Binding-site contacts:
Ligand atom O7 contacts residue ASN1095 of chain 1.C at 3.9 Å.
Ligand atom C8 contacts residue ASN1095 of chain 1.C at 3.4 Å.
Ligand atom C4 contacts residue HIS1098 of chain 1.C at 4.5 Å.
Ligand atom C7 contacts residue ASN1095 of chain 1.C at 3.6 Å.
Ligand atom C1 contacts residue HIS1098 of chain 1.C at 4.2 Å.
Ligand atom C1 contacts residue ASN1095 of chain 1.C at 1.4 Å.
Ligand atom O5 contacts residue ASN1095 of chain 1.C at 2.3 Å (h-bond).
Ligand atom C8 contacts residue THR1097 of chain 1.C at 3.9 Å.
Ligand atom C8 contacts residue HIS1098 of chain 1.C at 4.1 Å.
Ligand atom C2 contacts residue ASN1095 of chain 1.C at 2.5 Å.
Ligand atom N2 contacts residue ASN1095 of chain 1.C at 3.0 Å (h-bond).
Ligand atom O5 contacts residue HIS1098 of chain 1.C at 4.5 Å.
Ligand atom C3 contacts residue ASN1095 of chain 1.C at 3.8 Å.
Ligand atom C8 contacts residue GLY1096 of chain 1.C at 4.3 Å.
Ligand atom O7 contacts residue HIS1098 of chain 1.C at 4.3 Å.
Ligand atom C6 contacts residue PHE1100 of chain 1.C at 4.1 Å (hydrophobic).
Ligand atom C4 contacts residue ASN1095 of chain 1.C at 4.2 Å.
Ligand atom C2 contacts residue THR1097 of chain 1.C at 3.6 Å.
Ligand atom C3 contacts residue HIS1098 of chain 1.C at 4.3 Å.
Ligand atom C5 contacts residue ASN1095 of chain 1.C at 3.6 Å.
Ligand atom C5 contacts residue HIS1098 of chain 1.C at 3.9 Å.
Ligand atom N2 contacts residue THR1097 of chain 1.C at 3.0 Å (h-bond).
Ligand atom C7 contacts residue HIS1098 of chain 1.C at 4.4 Å.
Ligand atom O3 contacts residue THR1097 of chain 1.C at 4.4 Å.
Ligand atom C1 contacts residue THR1097 of chain 1.C at 3.7 Å.
Ligand atom C7 contacts residue THR1097 of chain 1.C at 4.1 Å.
Ligand atom O5 contacts residue PHE1100 of chain 1.C at 4.2 Å.
Ligand atom O4 contacts residue HIS1098 of chain 1.C at 4.3 Å.
Ligand atom C3 contacts residue THR1097 of chain 1.C at 3.6 Å.

The small molecule below binds the protein below.
Small molecule (SMILES): CC(=O)N[C@H]1[C@H](O[C@H]2[C@H](O)[C@@H](NC(C)=O)CO[C@@H]2CO)O[C@H](CO)[C@@H](O)[C@@H]1O

Sequence of chain 1.C:
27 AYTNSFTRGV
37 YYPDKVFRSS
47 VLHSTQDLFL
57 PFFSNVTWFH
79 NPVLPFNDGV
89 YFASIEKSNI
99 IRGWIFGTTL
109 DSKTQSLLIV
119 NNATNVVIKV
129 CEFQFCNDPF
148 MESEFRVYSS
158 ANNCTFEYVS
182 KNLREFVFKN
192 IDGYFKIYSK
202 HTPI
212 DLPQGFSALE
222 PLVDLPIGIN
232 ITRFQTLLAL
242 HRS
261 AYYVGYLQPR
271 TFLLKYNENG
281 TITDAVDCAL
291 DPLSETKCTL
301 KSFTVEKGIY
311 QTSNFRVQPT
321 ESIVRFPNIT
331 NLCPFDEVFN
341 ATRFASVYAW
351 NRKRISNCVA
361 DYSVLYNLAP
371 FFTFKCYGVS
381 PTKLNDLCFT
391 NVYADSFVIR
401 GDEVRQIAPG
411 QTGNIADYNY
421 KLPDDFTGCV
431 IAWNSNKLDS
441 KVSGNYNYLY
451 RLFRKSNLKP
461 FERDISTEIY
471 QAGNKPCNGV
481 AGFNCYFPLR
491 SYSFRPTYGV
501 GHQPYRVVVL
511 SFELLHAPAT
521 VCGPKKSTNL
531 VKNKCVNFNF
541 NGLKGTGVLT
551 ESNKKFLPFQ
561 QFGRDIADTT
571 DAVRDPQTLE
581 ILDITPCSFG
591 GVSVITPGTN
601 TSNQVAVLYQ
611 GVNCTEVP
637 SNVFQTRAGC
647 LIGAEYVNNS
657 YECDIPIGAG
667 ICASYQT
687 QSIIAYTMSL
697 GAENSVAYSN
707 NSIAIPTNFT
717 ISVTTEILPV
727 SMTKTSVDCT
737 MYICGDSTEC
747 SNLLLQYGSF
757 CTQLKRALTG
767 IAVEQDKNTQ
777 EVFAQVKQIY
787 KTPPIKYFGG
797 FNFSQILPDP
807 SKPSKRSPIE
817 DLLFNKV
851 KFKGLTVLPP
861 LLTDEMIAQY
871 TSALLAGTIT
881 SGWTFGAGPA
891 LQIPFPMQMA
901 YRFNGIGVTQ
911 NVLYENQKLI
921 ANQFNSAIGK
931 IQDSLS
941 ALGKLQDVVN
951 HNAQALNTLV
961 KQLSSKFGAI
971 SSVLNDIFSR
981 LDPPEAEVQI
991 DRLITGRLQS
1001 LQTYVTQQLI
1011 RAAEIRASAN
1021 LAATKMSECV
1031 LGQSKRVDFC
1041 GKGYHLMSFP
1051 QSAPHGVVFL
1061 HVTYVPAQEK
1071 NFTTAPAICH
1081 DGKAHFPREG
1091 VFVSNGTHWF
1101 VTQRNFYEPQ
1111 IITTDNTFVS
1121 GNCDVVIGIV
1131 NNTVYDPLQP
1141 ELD